Binding-site contacts:
Ligand atom C28 contacts residue GLY14 of chain 1.A at 3.8 Å.
Ligand atom C8 contacts residue ASP149 of chain 1.A at 3.6 Å.
Ligand atom N19 contacts residue GLU86 of chain 1.A at 3.5 Å (salt-bridge).
Ligand atom N18 contacts residue GLU86 of chain 1.A at 2.8 Å (salt-bridge).
Ligand atom C21 contacts residue LEU13 of chain 1.A at 3.8 Å (hydrophobic).
Ligand atom C16 contacts residue GLU86 of chain 1.A at 3.7 Å.
Ligand atom C27 contacts residue GLY14 of chain 1.A at 3.9 Å.
Ligand atom C6 contacts residue ASP135 of chain 1.A at 3.1 Å.
Ligand atom C24 contacts residue VAL21 of chain 1.A at 3.9 Å (hydrophobic).
Ligand atom N12 contacts residue LEU138 of chain 1.A at 3.7 Å.
Ligand atom C23 contacts residue VAL21 of chain 1.A at 3.5 Å (hydrophobic).
Ligand atom C31 contacts residue GLY14 of chain 1.A at 3.7 Å.
Ligand atom O22 contacts residue LEU13 of chain 1.A at 3.5 Å.
Ligand atom C29 contacts residue GLY14 of chain 1.A at 3.7 Å.
Ligand atom C29 contacts residue PHE295 of chain 1.A at 3.8 Å (hydrophobic).
Ligand atom C5 contacts residue ASP135 of chain 1.A at 3.5 Å.
Ligand atom O22 contacts residue VAL21 of chain 1.A at 3.6 Å.
Ligand atom O17 contacts residue THR69 of chain 1.A at 3.7 Å.
Ligand atom C4 contacts residue ASP135 of chain 1.A at 3.7 Å.
Ligand atom N19 contacts residue LEU88 of chain 1.A at 3.3 Å (h-bond).
Ligand atom N19 contacts residue ALA34 of chain 1.A at 3.4 Å.
Ligand atom C13 contacts residue LEU138 of chain 1.A at 3.7 Å (hydrophobic).
Ligand atom O17 contacts residue GLU86 of chain 1.A at 3.9 Å.
Ligand atom C21 contacts residue LEU88 of chain 1.A at 3.8 Å (hydrophobic).
Ligand atom C3 contacts residue ASP135 of chain 1.A at 3.7 Å.
Ligand atom C30 contacts residue GLY14 of chain 1.A at 3.6 Å.
Ligand atom C5 contacts residue ASN136 of chain 1.A at 3.8 Å.
Ligand atom N18 contacts residue ALA34 of chain 1.A at 3.6 Å.
Ligand atom C28 contacts residue PHE295 of chain 1.A at 3.8 Å (hydrophobic).
Ligand atom O22 contacts residue PHE291 of chain 1.A at 3.7 Å.
Ligand atom C21 contacts residue PHE291 of chain 1.A at 3.6 Å (hydrophobic).
Ligand atom N2 contacts residue ASP135 of chain 1.A at 2.6 Å (salt-bridge).
Ligand atom C26 contacts residue GLY14 of chain 1.A at 3.8 Å.
Ligand atom N18 contacts residue LEU88 of chain 1.A at 3.8 Å.
Ligand atom C1 contacts residue ASP135 of chain 1.A at 3.4 Å.
Ligand atom C29 contacts residue LYS15 of chain 1.A at 3.7 Å.
Ligand atom C16 contacts residue LEU138 of chain 1.A at 3.9 Å (hydrophobic).
Ligand atom C30 contacts residue LYS15 of chain 1.A at 3.4 Å.
Ligand atom C20 contacts residue ALA34 of chain 1.A at 3.9 Å (hydrophobic).
Ligand atom O17 contacts residue MET85 of chain 1.A at 3.3 Å.

Sequence of chain 1.A:
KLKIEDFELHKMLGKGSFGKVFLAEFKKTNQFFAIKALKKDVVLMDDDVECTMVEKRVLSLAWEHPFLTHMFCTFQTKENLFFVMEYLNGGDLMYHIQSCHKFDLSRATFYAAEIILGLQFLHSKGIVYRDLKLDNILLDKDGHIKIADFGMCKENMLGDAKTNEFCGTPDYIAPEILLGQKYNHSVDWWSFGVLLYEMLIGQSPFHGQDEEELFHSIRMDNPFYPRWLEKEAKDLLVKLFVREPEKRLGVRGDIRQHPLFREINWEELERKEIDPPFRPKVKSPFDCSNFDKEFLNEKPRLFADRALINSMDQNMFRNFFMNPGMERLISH

This small molecule binds to this protein.
Small molecule (SMILES): C[C@@H]1C(=O)NN=C2COc3cc(-c4ccccc4)c(N(C)C4(C)CN(C)C4)cc3N21